Binding-site contacts:
Ligand atom CE contacts residue TYR366 of chain 2.A at 4.0 Å (hydrophobic).
Ligand atom NZ contacts residue ILE72 of chain 2.B at 3.7 Å.
Ligand atom CD contacts residue GLU370 of chain 2.A at 4.2 Å.
Ligand atom CB contacts residue ASN70 of chain 2.B at 4.0 Å.
Ligand atom O contacts residue GLU370 of chain 2.A at 3.1 Å (salt-bridge).
Ligand atom OG1 contacts residue SER199 of chain 2.B at 3.2 Å (h-bond).
Ligand atom CG contacts residue GLU370 of chain 2.A at 3.8 Å.
Ligand atom CE contacts residue GLU370 of chain 2.A at 3.6 Å.
Ligand atom O contacts residue GLU371 of chain 2.A at 3.6 Å.
Ligand atom CA contacts residue GLY369 of chain 2.A at 4.2 Å.
Ligand atom N contacts residue GLU371 of chain 2.A at 3.9 Å.
Ligand atom NZ contacts residue TYR366 of chain 2.A at 3.9 Å.
Ligand atom CA contacts residue GLU370 of chain 2.A at 4.2 Å.
Ligand atom N contacts residue GLY369 of chain 2.A at 3.4 Å (h-bond).
Ligand atom NZ contacts residue ALA69 of chain 2.B at 3.8 Å.
Ligand atom CA contacts residue HIS196 of chain 2.B at 4.1 Å.
Ligand atom CA contacts residue HIS196 of chain 2.B at 4.1 Å.
Ligand atom CG2 contacts residue TYR71 of chain 2.B at 3.9 Å (hydrophobic).
Ligand atom CG contacts residue GLY369 of chain 2.A at 3.5 Å.
Ligand atom C contacts residue GLU370 of chain 2.A at 3.1 Å.
Ligand atom NZ contacts residue ASN70 of chain 2.B at 2.9 Å (h-bond).
Ligand atom N contacts residue GLU370 of chain 2.A at 3.8 Å.
Ligand atom CB contacts residue GLY369 of chain 2.A at 3.5 Å.
Ligand atom O contacts residue LYS365 of chain 2.A at 3.2 Å (salt-bridge).
Ligand atom CE contacts residue ASN384 of chain 2.A at 4.0 Å.
Ligand atom N contacts residue HIS196 of chain 2.B at 3.8 Å.
Ligand atom O contacts residue ASN70 of chain 2.B at 4.0 Å.
Ligand atom C contacts residue GLY369 of chain 2.A at 3.8 Å.
Ligand atom NZ contacts residue ASN384 of chain 2.A at 4.0 Å.
Ligand atom CE contacts residue ASN70 of chain 2.B at 3.6 Å.
Ligand atom CG2 contacts residue SER199 of chain 2.B at 3.4 Å.
Ligand atom C contacts residue ASN70 of chain 2.B at 4.2 Å.
Ligand atom N contacts residue SER199 of chain 2.B at 4.2 Å.
Ligand atom CB contacts residue LYS365 of chain 2.A at 4.0 Å.
Ligand atom CA contacts residue ASN70 of chain 2.B at 4.0 Å.
Ligand atom CD contacts residue ASN70 of chain 2.B at 3.7 Å.
Ligand atom N contacts residue HIS196 of chain 2.B at 3.6 Å.
Ligand atom CD contacts residue LYS365 of chain 2.A at 4.1 Å.
Ligand atom CA contacts residue SER199 of chain 2.B at 3.8 Å.
Ligand atom CB contacts residue SER199 of chain 2.B at 3.7 Å.

Sequence of chain 2.A:
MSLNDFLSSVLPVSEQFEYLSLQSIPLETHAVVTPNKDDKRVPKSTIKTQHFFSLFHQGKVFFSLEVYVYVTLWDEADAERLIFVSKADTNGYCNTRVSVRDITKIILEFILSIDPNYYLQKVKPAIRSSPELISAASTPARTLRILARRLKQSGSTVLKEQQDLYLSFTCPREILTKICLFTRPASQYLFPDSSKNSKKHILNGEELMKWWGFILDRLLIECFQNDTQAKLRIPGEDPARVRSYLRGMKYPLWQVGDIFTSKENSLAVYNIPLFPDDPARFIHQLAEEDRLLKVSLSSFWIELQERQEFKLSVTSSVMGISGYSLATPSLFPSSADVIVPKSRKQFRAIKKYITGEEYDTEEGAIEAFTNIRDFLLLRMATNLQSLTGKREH

The small molecule below binds the protein below.
Small molecule (SMILES): C[C@@H](O)[C@H](N)C(=O)NCC(=O)NCC(=O)N[C@@H](CCCCN)[C@@H](N)O

Sequence of chain 2.B:
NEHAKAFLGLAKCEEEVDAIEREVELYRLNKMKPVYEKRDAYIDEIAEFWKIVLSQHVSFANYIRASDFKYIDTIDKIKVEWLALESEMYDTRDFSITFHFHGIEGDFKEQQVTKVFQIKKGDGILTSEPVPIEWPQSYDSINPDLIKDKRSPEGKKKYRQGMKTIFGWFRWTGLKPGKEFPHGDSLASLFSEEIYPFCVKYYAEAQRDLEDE